The small molecule below binds the protein below.
Small molecule (SMILES): Cc1cnc(-c2ccccc2C(C)C)nc1NCc1ccc(-n2ccnn2)cc1

Sequence of chain 1.B:
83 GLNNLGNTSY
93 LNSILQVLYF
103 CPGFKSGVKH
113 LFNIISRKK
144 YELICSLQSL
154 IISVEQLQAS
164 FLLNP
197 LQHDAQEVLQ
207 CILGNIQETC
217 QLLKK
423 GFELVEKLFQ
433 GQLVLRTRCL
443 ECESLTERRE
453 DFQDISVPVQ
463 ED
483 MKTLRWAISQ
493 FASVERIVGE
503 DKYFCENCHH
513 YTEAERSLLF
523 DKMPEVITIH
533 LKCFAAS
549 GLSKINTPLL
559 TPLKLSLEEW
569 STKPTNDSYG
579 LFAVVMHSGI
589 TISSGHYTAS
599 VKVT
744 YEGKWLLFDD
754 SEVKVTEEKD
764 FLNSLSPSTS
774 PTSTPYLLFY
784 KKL

Binding-site contacts:
Ligand atom N3 contacts residue GLN161 of chain 1.B at 3.8 Å.
Ligand atom C2 contacts residue GLN98 of chain 1.B at 3.5 Å.
Ligand atom C17 contacts residue GLN98 of chain 1.B at 3.6 Å.
Ligand atom C15 contacts residue GLN98 of chain 1.B at 3.4 Å.
Ligand atom C22 contacts residue GLN98 of chain 1.B at 3.8 Å.
Ligand atom C2 contacts residue ASP753 of chain 1.B at 3.8 Å.
Ligand atom C17 contacts residue TYR101 of chain 1.B at 3.7 Å (hydrophobic).
Ligand atom C contacts residue SER754 of chain 1.B at 3.2 Å.
Ligand atom N4 contacts residue LEU749 of chain 1.B at 3.5 Å.
Ligand atom N contacts residue GLN98 of chain 1.B at 2.8 Å (h-bond).
Ligand atom N5 contacts residue GLN161 of chain 1.B at 3.1 Å (h-bond).
Ligand atom C17 contacts residue LEU97 of chain 1.B at 3.4 Å (hydrophobic).
Ligand atom C22 contacts residue ASN94 of chain 1.B at 3.7 Å.
Ligand atom C8 contacts residue GLN161 of chain 1.B at 3.6 Å.
Ligand atom C18 contacts residue VAL157 of chain 1.B at 3.8 Å (hydrophobic).
Ligand atom C16 contacts residue TYR101 of chain 1.B at 3.7 Å (hydrophobic).
Ligand atom N4 contacts residue GLN161 of chain 1.B at 3.4 Å (h-bond).
Ligand atom N contacts residue PHE751 of chain 1.B at 3.8 Å.
Ligand atom C contacts residue VAL756 of chain 1.B at 3.5 Å (hydrophobic).
Ligand atom C19 contacts residue GLN98 of chain 1.B at 3.7 Å.
Ligand atom C15 contacts residue VAL157 of chain 1.B at 3.7 Å (hydrophobic).
Ligand atom C12 contacts residue LEU749 of chain 1.B at 3.5 Å (hydrophobic).
Ligand atom C16 contacts residue GLN98 of chain 1.B at 3.7 Å.
Ligand atom C2 contacts residue PHE751 of chain 1.B at 3.7 Å (hydrophobic).
Ligand atom C14 contacts residue GLN98 of chain 1.B at 3.4 Å.
Ligand atom C18 contacts residue LEU97 of chain 1.B at 3.9 Å (hydrophobic).
Ligand atom C10 contacts residue PHE164 of chain 1.B at 3.5 Å (hydrophobic).
Ligand atom C12 contacts residue PHE164 of chain 1.B at 3.5 Å (hydrophobic).
Ligand atom C17 contacts residue VAL157 of chain 1.B at 3.9 Å (hydrophobic).
Ligand atom C5 contacts residue LEU160 of chain 1.B at 3.7 Å (hydrophobic).
Ligand atom C4 contacts residue PHE751 of chain 1.B at 3.8 Å (hydrophobic).
Ligand atom C3 contacts residue PHE751 of chain 1.B at 3.7 Å (hydrophobic).
Ligand atom N1 contacts residue PHE751 of chain 1.B at 3.7 Å.
Ligand atom C16 contacts residue VAL157 of chain 1.B at 3.6 Å (hydrophobic).
Ligand atom C3 contacts residue GLN98 of chain 1.B at 3.7 Å.
Ligand atom C18 contacts residue GLN98 of chain 1.B at 3.9 Å.
Ligand atom N5 contacts residue LEU749 of chain 1.B at 3.5 Å.
Ligand atom N3 contacts residue LEU749 of chain 1.B at 3.4 Å.
Ligand atom C9 contacts residue GLN161 of chain 1.B at 3.8 Å.
Ligand atom C13 contacts residue LEU749 of chain 1.B at 3.5 Å (hydrophobic).